Binding-site contacts:
Ligand atom C6 contacts residue GLY142 of chain 1.A at 3.8 Å.
Ligand atom C7 contacts residue GLN144 of chain 1.A at 4.2 Å.
Ligand atom C5 contacts residue GLY142 of chain 1.A at 3.6 Å.
Ligand atom C1 contacts residue ASN139 of chain 1.A at 1.4 Å.
Ligand atom C5 contacts residue ASN139 of chain 1.A at 3.7 Å.
Ligand atom O5 contacts residue GLY142 of chain 1.A at 3.4 Å.
Ligand atom C7 contacts residue ASN139 of chain 1.A at 3.4 Å.
Ligand atom C3 contacts residue GLY142 of chain 1.A at 4.4 Å.
Ligand atom C3 contacts residue ASN139 of chain 1.A at 3.8 Å.
Ligand atom O5 contacts residue ASN139 of chain 1.A at 2.4 Å (h-bond).
Ligand atom C8 contacts residue GLY146 of chain 1.A at 3.7 Å.
Ligand atom C4 contacts residue ASN139 of chain 1.A at 4.2 Å.
Ligand atom O7 contacts residue ASN139 of chain 1.A at 3.6 Å (h-bond).
Ligand atom C8 contacts residue GLN144 of chain 1.A at 3.9 Å.
Ligand atom C8 contacts residue GLY145 of chain 1.A at 3.4 Å.
Ligand atom C2 contacts residue ASN139 of chain 1.A at 2.5 Å.
Ligand atom N2 contacts residue ASN139 of chain 1.A at 2.9 Å (h-bond).
Ligand atom N2 contacts residue GLN144 of chain 1.A at 4.1 Å.
Ligand atom C1 contacts residue GLY142 of chain 1.A at 3.7 Å.

The protein below binds the small molecule below.
Small molecule (SMILES): CC(=O)N[C@@H]1[C@@H](O)[C@H](O)[C@@H](CO)O[C@H]1O

Sequence of chain 1.A:
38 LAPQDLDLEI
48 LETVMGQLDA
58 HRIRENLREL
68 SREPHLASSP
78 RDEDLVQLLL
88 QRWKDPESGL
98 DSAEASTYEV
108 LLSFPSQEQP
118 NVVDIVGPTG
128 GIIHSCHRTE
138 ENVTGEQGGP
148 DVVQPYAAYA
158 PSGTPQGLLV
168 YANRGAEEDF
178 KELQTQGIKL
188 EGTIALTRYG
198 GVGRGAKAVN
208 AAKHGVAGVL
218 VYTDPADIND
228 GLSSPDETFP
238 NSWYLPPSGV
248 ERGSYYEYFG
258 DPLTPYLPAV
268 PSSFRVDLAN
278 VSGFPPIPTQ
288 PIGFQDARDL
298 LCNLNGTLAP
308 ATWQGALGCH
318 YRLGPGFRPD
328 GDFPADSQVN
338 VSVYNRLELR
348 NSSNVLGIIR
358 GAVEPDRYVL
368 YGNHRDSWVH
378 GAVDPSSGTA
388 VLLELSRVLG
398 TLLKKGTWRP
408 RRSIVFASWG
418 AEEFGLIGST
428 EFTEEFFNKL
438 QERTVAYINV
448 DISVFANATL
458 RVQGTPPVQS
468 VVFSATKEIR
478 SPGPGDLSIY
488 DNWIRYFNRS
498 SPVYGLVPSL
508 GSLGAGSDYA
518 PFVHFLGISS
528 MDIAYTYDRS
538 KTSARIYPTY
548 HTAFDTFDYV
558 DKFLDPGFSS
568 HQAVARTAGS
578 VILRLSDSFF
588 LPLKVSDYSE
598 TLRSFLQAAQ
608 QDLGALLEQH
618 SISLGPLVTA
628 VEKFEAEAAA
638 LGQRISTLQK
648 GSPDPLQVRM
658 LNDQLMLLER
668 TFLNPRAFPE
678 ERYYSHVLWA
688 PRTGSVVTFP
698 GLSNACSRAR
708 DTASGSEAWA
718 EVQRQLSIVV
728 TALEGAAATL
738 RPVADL